Sequence of chain 1.C:
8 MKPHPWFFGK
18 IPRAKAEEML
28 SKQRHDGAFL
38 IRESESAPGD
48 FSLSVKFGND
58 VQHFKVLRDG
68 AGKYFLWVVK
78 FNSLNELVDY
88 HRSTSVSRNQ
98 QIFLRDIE

Binding-site contacts:
Ligand atom CE1 contacts residue LYS62 of chain 1.C at 3.7 Å.
Ligand atom O3P contacts residue SER41 of chain 1.C at 3.6 Å.
Ligand atom CG2 contacts residue LYS62 of chain 1.C at 3.8 Å.
Ligand atom OD1 contacts residue PHE61 of chain 1.C at 3.5 Å.
Ligand atom O1P contacts residue ARG39 of chain 1.C at 2.9 Å (salt-bridge).
Ligand atom O2P contacts residue ARG20 of chain 1.C at 2.7 Å (salt-bridge).
Ligand atom CG contacts residue LYS62 of chain 1.C at 3.6 Å.
Ligand atom CD2 contacts residue LYS62 of chain 1.C at 3.8 Å.
Ligand atom CB contacts residue PHE61 of chain 1.C at 3.6 Å (hydrophobic).
Ligand atom CG2 contacts residue HIS60 of chain 1.C at 3.7 Å.
Ligand atom CE2 contacts residue ARG20 of chain 1.C at 3.2 Å.
Ligand atom CB contacts residue LEU73 of chain 1.C at 3.4 Å (hydrophobic).
Ligand atom ND2 contacts residue LEU73 of chain 1.C at 2.8 Å (h-bond).
Ligand atom C contacts residue ARG20 of chain 1.C at 3.3 Å.
Ligand atom CG contacts residue LEU73 of chain 1.C at 3.5 Å (hydrophobic).
Ligand atom CG2 contacts residue GLN59 of chain 1.C at 3.8 Å.
Ligand atom P contacts residue ARG39 of chain 1.C at 3.7 Å.
Ligand atom C contacts residue HIS60 of chain 1.C at 3.4 Å.
Ligand atom CD2 contacts residue ARG20 of chain 1.C at 3.5 Å.
Ligand atom N contacts residue HIS60 of chain 1.C at 2.8 Å (h-bond).
Ligand atom CZ contacts residue ARG20 of chain 1.C at 3.5 Å.
Ligand atom O3P contacts residue SER43 of chain 1.C at 2.7 Å (h-bond).
Ligand atom P contacts residue SER49 of chain 1.C at 3.8 Å.
Ligand atom OH contacts residue SER43 of chain 1.C at 3.2 Å (h-bond).
Ligand atom O1P contacts residue SER41 of chain 1.C at 2.9 Å (h-bond).
Ligand atom O contacts residue ARG20 of chain 1.C at 2.5 Å (salt-bridge).
Ligand atom CA contacts residue HIS60 of chain 1.C at 3.2 Å.
Ligand atom OD1 contacts residue LYS62 of chain 1.C at 2.9 Å (salt-bridge).
Ligand atom CE2 contacts residue SER49 of chain 1.C at 3.6 Å.
Ligand atom P contacts residue SER41 of chain 1.C at 3.7 Å.
Ligand atom P contacts residue SER43 of chain 1.C at 3.5 Å.
Ligand atom CG1 contacts residue PHE61 of chain 1.C at 3.7 Å (hydrophobic).
Ligand atom CB contacts residue HIS60 of chain 1.C at 3.6 Å.
Ligand atom O2P contacts residue ARG39 of chain 1.C at 2.8 Å (salt-bridge).
Ligand atom O1P contacts residue SER49 of chain 1.C at 2.6 Å (h-bond).
Ligand atom ND2 contacts residue LYS62 of chain 1.C at 2.8 Å (salt-bridge).
Ligand atom CA contacts residue TRP74 of chain 1.C at 3.6 Å (hydrophobic).
Ligand atom CB contacts residue TRP74 of chain 1.C at 3.7 Å (hydrophobic).
Ligand atom O contacts residue TRP74 of chain 1.C at 3.8 Å.
Ligand atom CD1 contacts residue LYS62 of chain 1.C at 3.8 Å.

This protein binds this small molecule.
Small molecule (SMILES): CC(=O)N[C@@H](Cc1ccc(OP(=O)(O)O)cc1)C(=O)N[C@H](C(=O)N[C@@H](CC(N)=O)C(=O)N[C@H](C(=O)O)C(C)C)C(C)C